Binding-site contacts:
Ligand atom O5 contacts residue ASN103 of chain 1.C at 2.4 Å (h-bond).
Ligand atom C3 contacts residue ASN103 of chain 1.C at 3.8 Å.
Ligand atom O6 contacts residue ARG113 of chain 1.C at 4.0 Å.
Ligand atom C4 contacts residue ASP110 of chain 1.C at 3.9 Å.
Ligand atom O7 contacts residue ASN103 of chain 1.C at 2.7 Å (h-bond).
Ligand atom C1 contacts residue ASN103 of chain 1.C at 1.4 Å.
Ligand atom C6 contacts residue GLY114 of chain 1.C at 4.3 Å.
Ligand atom C5 contacts residue ASP110 of chain 1.C at 4.1 Å.
Ligand atom C8 contacts residue THR102 of chain 1.C at 3.8 Å.
Ligand atom C6 contacts residue ARG113 of chain 1.C at 3.9 Å.
Ligand atom C5 contacts residue ASN103 of chain 1.C at 3.7 Å.
Ligand atom C5 contacts residue GLY114 of chain 1.C at 4.5 Å.
Ligand atom C6 contacts residue THR109 of chain 1.C at 4.4 Å.
Ligand atom O6 contacts residue ASP110 of chain 1.C at 2.3 Å (salt-bridge).
Ligand atom O5 contacts residue GLY114 of chain 1.C at 4.2 Å.
Ligand atom O4 contacts residue ASP110 of chain 1.C at 3.5 Å (salt-bridge).
Ligand atom N2 contacts residue ASN103 of chain 1.C at 2.9 Å (h-bond).
Ligand atom C7 contacts residue ASN103 of chain 1.C at 3.0 Å.
Ligand atom C8 contacts residue ASN103 of chain 1.C at 4.2 Å.
Ligand atom C2 contacts residue ASN103 of chain 1.C at 2.4 Å.
Ligand atom C4 contacts residue ASN103 of chain 1.C at 4.2 Å.
Ligand atom C6 contacts residue ASP110 of chain 1.C at 3.1 Å.

This protein binds this small molecule.
Small molecule (SMILES): CC(=O)N[C@@H]1[C@@H](O)[C@H](O)[C@@H](CO)O[C@H]1O

Sequence of chain 1.C:
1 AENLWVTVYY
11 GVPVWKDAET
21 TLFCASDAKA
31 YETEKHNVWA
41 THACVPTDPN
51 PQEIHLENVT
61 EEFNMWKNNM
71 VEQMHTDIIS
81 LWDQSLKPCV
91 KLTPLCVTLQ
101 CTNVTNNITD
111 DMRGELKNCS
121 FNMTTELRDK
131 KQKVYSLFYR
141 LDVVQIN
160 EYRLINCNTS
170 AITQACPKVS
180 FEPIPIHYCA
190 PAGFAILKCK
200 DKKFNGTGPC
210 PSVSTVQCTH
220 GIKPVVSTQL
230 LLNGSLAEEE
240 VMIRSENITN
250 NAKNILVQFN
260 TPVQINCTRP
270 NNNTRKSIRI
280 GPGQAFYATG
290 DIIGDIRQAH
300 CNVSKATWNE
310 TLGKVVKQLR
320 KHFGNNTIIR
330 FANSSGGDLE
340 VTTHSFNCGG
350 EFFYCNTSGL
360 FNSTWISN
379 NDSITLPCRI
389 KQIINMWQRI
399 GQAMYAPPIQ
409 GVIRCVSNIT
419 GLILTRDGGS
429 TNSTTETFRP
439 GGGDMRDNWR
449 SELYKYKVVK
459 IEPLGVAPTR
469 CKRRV